A protein and the small-molecule ligand that binds it are described below.
Small molecule (SMILES): Nc1ncnc2c1ncn2[C@H]1C[C@H](O)[C@@H](COP(=O)(O)O)O1

Binding-site contacts:
Ligand atom P contacts residue PRO630 of chain 1.MA at 4.5 Å.
Ligand atom C8 contacts residue HIS629 of chain 1.MA at 3.6 Å.
Ligand atom O5' contacts residue PRO630 of chain 1.MA at 3.9 Å.
Ligand atom N6 contacts residue PRO419 of chain 1.MA at 4.5 Å.
Ligand atom N9 contacts residue HIS629 of chain 1.MA at 4.3 Å.
Ligand atom C6 contacts residue VAL418 of chain 1.MA at 4.0 Å (hydrophobic).
Ligand atom C8 contacts residue PRO419 of chain 1.MA at 4.4 Å (hydrophobic).
Ligand atom C6 contacts residue SER631 of chain 1.MA at 4.3 Å.
Ligand atom C5 contacts residue PRO419 of chain 1.MA at 4.0 Å (hydrophobic).
Ligand atom C5 contacts residue SER631 of chain 1.MA at 3.9 Å.
Ligand atom C1' contacts residue HIS629 of chain 1.MA at 3.8 Å.
Ligand atom N7 contacts residue PRO419 of chain 1.MA at 4.0 Å.
Ligand atom C6 contacts residue GLY638 of chain 1.MA at 3.9 Å.
Ligand atom O1P contacts residue LYS640 of chain 1.MA at 4.4 Å.
Ligand atom C2' contacts residue HIS629 of chain 1.MA at 4.5 Å.
Ligand atom C6 contacts residue PRO630 of chain 1.MA at 4.3 Å (hydrophobic).
Ligand atom C8 contacts residue SER631 of chain 1.MA at 3.8 Å.
Ligand atom C4 contacts residue PRO630 of chain 1.MA at 3.6 Å (hydrophobic).
Ligand atom O1P contacts residue PRO630 of chain 1.MA at 4.3 Å.
Ligand atom N9 contacts residue PRO630 of chain 1.MA at 4.0 Å.
Ligand atom N1 contacts residue VAL418 of chain 1.MA at 4.1 Å.
Ligand atom C6 contacts residue PRO419 of chain 1.MA at 4.1 Å (hydrophobic).
Ligand atom N6 contacts residue PHE637 of chain 1.MA at 4.0 Å.
Ligand atom C1' contacts residue PRO630 of chain 1.MA at 4.0 Å (hydrophobic).
Ligand atom O4' contacts residue HIS629 of chain 1.MA at 4.2 Å.
Ligand atom N1 contacts residue GLY638 of chain 1.MA at 3.5 Å (h-bond).
Ligand atom C4 contacts residue PRO419 of chain 1.MA at 4.4 Å (hydrophobic).
Ligand atom N6 contacts residue SER631 of chain 1.MA at 4.2 Å.
Ligand atom N3 contacts residue PRO630 of chain 1.MA at 3.3 Å.
Ligand atom O4' contacts residue PRO630 of chain 1.MA at 3.4 Å.
Ligand atom N6 contacts residue GLY638 of chain 1.MA at 3.0 Å (h-bond).
Ligand atom C4 contacts residue SER631 of chain 1.MA at 4.4 Å.
Ligand atom N7 contacts residue SER631 of chain 1.MA at 3.3 Å.
Ligand atom C2 contacts residue PRO630 of chain 1.MA at 3.5 Å (hydrophobic).
Ligand atom N1 contacts residue PRO630 of chain 1.MA at 4.0 Å.
Ligand atom C5 contacts residue PRO630 of chain 1.MA at 4.1 Å (hydrophobic).
Ligand atom N6 contacts residue VAL418 of chain 1.MA at 3.5 Å.
Ligand atom N7 contacts residue HIS629 of chain 1.MA at 4.3 Å.
Ligand atom P contacts residue HIS627 of chain 1.MA at 4.0 Å.
Ligand atom N1 contacts residue PRO419 of chain 1.MA at 4.4 Å.

Sequence of chain 1.MA:
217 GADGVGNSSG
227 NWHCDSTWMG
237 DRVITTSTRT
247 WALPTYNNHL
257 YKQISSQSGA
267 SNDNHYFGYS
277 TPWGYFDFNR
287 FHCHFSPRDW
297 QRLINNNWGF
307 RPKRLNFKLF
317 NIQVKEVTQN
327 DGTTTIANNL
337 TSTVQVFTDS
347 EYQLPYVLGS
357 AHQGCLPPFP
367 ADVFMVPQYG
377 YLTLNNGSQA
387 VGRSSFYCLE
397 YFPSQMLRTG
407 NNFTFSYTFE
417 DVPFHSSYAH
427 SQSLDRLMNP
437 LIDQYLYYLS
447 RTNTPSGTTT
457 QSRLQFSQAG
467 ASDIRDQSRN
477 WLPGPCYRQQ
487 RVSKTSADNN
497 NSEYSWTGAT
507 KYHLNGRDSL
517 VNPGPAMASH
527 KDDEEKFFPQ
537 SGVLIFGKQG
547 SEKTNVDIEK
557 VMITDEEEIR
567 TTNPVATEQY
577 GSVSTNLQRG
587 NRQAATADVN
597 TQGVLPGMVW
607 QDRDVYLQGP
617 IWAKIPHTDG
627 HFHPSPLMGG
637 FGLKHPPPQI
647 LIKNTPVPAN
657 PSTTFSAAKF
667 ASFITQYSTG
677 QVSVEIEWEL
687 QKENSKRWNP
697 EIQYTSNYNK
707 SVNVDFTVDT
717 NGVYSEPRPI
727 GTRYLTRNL